Binding-site contacts:
Ligand atom O5 contacts residue PRO70 of chain 1.B at 4.4 Å.
Ligand atom CBC contacts residue LEU154 of chain 1.B at 4.2 Å (hydrophobic).
Ligand atom O1 contacts residue LEU158 of chain 1.B at 3.7 Å.
Ligand atom CCS contacts residue SER186 of chain 1.A at 4.3 Å.
Ligand atom CCU contacts residue SER186 of chain 1.A at 3.3 Å.
Ligand atom O6 contacts residue PRO70 of chain 1.B at 4.2 Å.
Ligand atom O5 contacts residue LEU158 of chain 1.B at 3.7 Å.
Ligand atom OCB contacts residue SER186 of chain 1.A at 3.6 Å (h-bond).
Ligand atom CBC contacts residue HIS157 of chain 1.B at 4.1 Å.
Ligand atom CBD contacts residue PHE79 of chain 1.B at 4.4 Å (hydrophobic).
Ligand atom C6 contacts residue LEU158 of chain 1.B at 4.1 Å (hydrophobic).
Ligand atom CCH contacts residue SER186 of chain 1.A at 4.1 Å.
Ligand atom OAV contacts residue SER186 of chain 1.A at 3.5 Å (h-bond).
Ligand atom CBS contacts residue LEU158 of chain 1.B at 3.7 Å (hydrophobic).
Ligand atom CAX contacts residue ARG75 of chain 1.B at 4.1 Å.
Ligand atom CCW contacts residue SER186 of chain 1.A at 3.9 Å.
Ligand atom CBE contacts residue HIS157 of chain 1.B at 4.1 Å.
Ligand atom CAX contacts residue PHE79 of chain 1.B at 3.7 Å (hydrophobic).
Ligand atom CCQ contacts residue SER186 of chain 1.A at 4.4 Å.
Ligand atom CBA contacts residue HIS157 of chain 1.B at 4.3 Å.
Ligand atom OAN contacts residue SER186 of chain 1.A at 4.4 Å.
Ligand atom OAV contacts residue THR189 of chain 1.A at 4.4 Å.
Ligand atom CAB contacts residue THR194 of chain 1.A at 4.3 Å.
Ligand atom OAT contacts residue SER186 of chain 1.A at 3.8 Å.
Ligand atom OAT contacts residue PRO185 of chain 1.A at 3.6 Å.
Ligand atom CAA contacts residue GLY153 of chain 1.B at 3.7 Å.
Ligand atom CBL contacts residue ILE190 of chain 1.A at 4.3 Å (hydrophobic).
Ligand atom O6 contacts residue ALA67 of chain 1.B at 4.3 Å.
Ligand atom OAR contacts residue ASP66 of chain 1.B at 4.1 Å.
Ligand atom O3 contacts residue HIS157 of chain 1.B at 3.5 Å.
Ligand atom CAB contacts residue PHE79 of chain 1.B at 4.0 Å (hydrophobic).
Ligand atom C1 contacts residue LEU158 of chain 1.B at 4.3 Å (hydrophobic).
Ligand atom CBB contacts residue PHE79 of chain 1.B at 3.5 Å (hydrophobic).
Ligand atom CAZ contacts residue LEU71 of chain 1.B at 4.3 Å (hydrophobic).
Ligand atom CBI contacts residue HIS157 of chain 1.B at 4.0 Å.
Ligand atom O6 contacts residue PHE68 of chain 1.B at 3.9 Å.
Ligand atom OAR contacts residue ARG171 of chain 1.B at 4.3 Å.
Ligand atom CAZ contacts residue ILE190 of chain 1.A at 4.0 Å (hydrophobic).
Ligand atom CBJ contacts residue LEU71 of chain 1.B at 4.2 Å (hydrophobic).
Ligand atom OAT contacts residue MET163 of chain 1.A at 4.2 Å.

Sequence of chain 1.A:
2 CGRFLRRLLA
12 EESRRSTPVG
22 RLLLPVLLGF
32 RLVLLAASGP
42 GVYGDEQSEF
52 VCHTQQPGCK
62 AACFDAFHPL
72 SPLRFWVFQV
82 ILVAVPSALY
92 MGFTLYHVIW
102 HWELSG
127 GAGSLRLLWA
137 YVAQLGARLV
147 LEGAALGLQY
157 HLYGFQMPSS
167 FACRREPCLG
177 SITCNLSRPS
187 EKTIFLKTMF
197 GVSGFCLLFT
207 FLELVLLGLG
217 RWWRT

A protein and the small-molecule ligand that binds it are described below.
Small molecule (SMILES): CCCCCCCCCCC(CCCCCCCCCC)(CO[C@H]1O[C@@H](CO)[C@H](O[C@@H]2O[C@@H](CO)[C@H](O)[C@@H](O)[C@@H]2O)[C@@H](O)[C@@H]1O)CO[C@H]1O[C@@H](CO)[C@H](O[C@@H]2O[C@@H](CO)[C@H](O)[C@@H](O)[C@@H]2O)[C@@H](O)[C@H]1O

Sequence of chain 1.B:
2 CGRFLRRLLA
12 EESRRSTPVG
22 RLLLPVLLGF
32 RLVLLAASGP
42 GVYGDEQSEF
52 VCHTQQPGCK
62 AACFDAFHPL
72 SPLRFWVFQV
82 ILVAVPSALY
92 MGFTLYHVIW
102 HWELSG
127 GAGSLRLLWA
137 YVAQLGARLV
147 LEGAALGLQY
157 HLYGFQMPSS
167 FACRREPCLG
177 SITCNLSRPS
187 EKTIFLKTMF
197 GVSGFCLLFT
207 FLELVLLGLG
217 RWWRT